Sequence of chain 2.A:
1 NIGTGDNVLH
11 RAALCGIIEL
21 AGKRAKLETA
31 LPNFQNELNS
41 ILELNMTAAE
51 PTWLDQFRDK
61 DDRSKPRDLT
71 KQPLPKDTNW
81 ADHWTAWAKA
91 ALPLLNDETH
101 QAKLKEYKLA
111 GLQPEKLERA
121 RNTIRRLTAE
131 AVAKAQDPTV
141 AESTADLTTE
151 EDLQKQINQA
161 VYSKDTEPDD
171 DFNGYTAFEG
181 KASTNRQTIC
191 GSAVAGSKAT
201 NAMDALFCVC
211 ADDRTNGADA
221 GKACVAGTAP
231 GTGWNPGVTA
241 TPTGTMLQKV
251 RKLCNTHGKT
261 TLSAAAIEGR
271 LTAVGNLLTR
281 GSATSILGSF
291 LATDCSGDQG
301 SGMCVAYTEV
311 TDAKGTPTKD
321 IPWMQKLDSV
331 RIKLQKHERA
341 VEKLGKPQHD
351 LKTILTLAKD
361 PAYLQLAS

This small molecule binds to this protein.
Small molecule (SMILES): CC(=O)N[C@H]1[C@H](O[C@H]2[C@H](O)[C@@H](NC(C)=O)CO[C@@H]2CO)O[C@H](CO)[C@@H](O[C@@H]2O[C@H](CO[C@H]3O[C@H](CO)[C@@H](O)[C@H](O)[C@@H]3O)[C@@H](O)[C@H](O[C@H]3O[C@H](CO)[C@@H](O)[C@H](O)[C@@H]3O[C@H]3O[C@H](CO)[C@@H](O)[C@H](O)[C@@H]3O)[C@@H]2O)[C@@H]1O

Binding-site contacts:
Ligand atom C5 contacts residue TRP87 of chain 2.A at 3.6 Å (hydrophobic).
Ligand atom O2 contacts residue ASN79 of chain 2.A at 2.4 Å (h-bond).
Ligand atom C2 contacts residue THR78 of chain 2.A at 3.7 Å.
Ligand atom O3 contacts residue PRO75 of chain 2.A at 3.5 Å.
Ligand atom C1 contacts residue TRP80 of chain 2.A at 3.6 Å (hydrophobic).
Ligand atom O4 contacts residue ASN79 of chain 2.A at 3.6 Å.
Ligand atom C1 contacts residue ASN45 of chain 2.A at 1.4 Å.
Ligand atom O6 contacts residue ARG125 of chain 2.A at 3.6 Å.
Ligand atom C5 contacts residue ASN45 of chain 2.A at 3.6 Å.
Ligand atom N2 contacts residue TRP53 of chain 2.A at 3.4 Å.
Ligand atom C2 contacts residue ASP77 of chain 2.A at 3.5 Å.
Ligand atom C3 contacts residue THR78 of chain 2.A at 3.7 Å.
Ligand atom C8 contacts residue THR128 of chain 2.A at 3.7 Å.
Ligand atom C2 contacts residue ASN79 of chain 2.A at 3.3 Å.
Ligand atom O7 contacts residue TRP87 of chain 2.A at 3.0 Å (h-bond).
Ligand atom O6 contacts residue THR78 of chain 2.A at 3.6 Å.
Ligand atom O7 contacts residue ARG125 of chain 2.A at 3.0 Å (salt-bridge).
Ligand atom O2 contacts residue TRP80 of chain 2.A at 3.2 Å (h-bond).
Ligand atom C8 contacts residue GLU50 of chain 2.A at 3.8 Å.
Ligand atom O6 contacts residue GLU50 of chain 2.A at 3.5 Å (salt-bridge).
Ligand atom O6 contacts residue ALA49 of chain 2.A at 3.6 Å.
Ligand atom O4 contacts residue ASP77 of chain 2.A at 2.7 Å (salt-bridge).
Ligand atom O5 contacts residue ASN45 of chain 2.A at 2.3 Å (h-bond).
Ligand atom O3 contacts residue ASP77 of chain 2.A at 2.7 Å (salt-bridge).
Ligand atom O3 contacts residue TRP87 of chain 2.A at 3.3 Å.
Ligand atom O4 contacts residue ARG125 of chain 2.A at 3.5 Å (salt-bridge).
Ligand atom O3 contacts residue THR78 of chain 2.A at 3.6 Å.
Ligand atom O4 contacts residue TRP80 of chain 2.A at 3.0 Å (h-bond).
Ligand atom C3 contacts residue TRP53 of chain 2.A at 3.7 Å (hydrophobic).
Ligand atom C2 contacts residue ASN45 of chain 2.A at 2.5 Å.
Ligand atom C3 contacts residue ASP77 of chain 2.A at 3.4 Å.
Ligand atom C7 contacts residue ASN45 of chain 2.A at 3.7 Å.
Ligand atom O4 contacts residue ASN79 of chain 2.A at 3.6 Å.
Ligand atom O3 contacts residue ASP77 of chain 2.A at 3.6 Å.
Ligand atom O5 contacts residue TRP80 of chain 2.A at 3.2 Å (h-bond).
Ligand atom O2 contacts residue THR78 of chain 2.A at 3.5 Å.
Ligand atom C6 contacts residue ASN79 of chain 2.A at 3.7 Å.
Ligand atom N2 contacts residue ASN45 of chain 2.A at 3.0 Å (h-bond).
Ligand atom C8 contacts residue VAL132 of chain 2.A at 3.7 Å (hydrophobic).
Ligand atom C4 contacts residue ASP77 of chain 2.A at 3.6 Å.